Sequence of chain 1.J:
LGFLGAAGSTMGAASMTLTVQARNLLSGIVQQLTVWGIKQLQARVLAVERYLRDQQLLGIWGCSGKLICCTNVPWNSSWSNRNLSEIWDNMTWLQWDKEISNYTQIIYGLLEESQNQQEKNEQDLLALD

Binding-site contacts:
Ligand atom O5 contacts residue ASN100 of chain 1.J at 2.4 Å (h-bond).
Ligand atom C8 contacts residue ASN100 of chain 1.J at 4.4 Å.
Ligand atom C5 contacts residue SER102 of chain 1.J at 3.9 Å.
Ligand atom O5 contacts residue SER102 of chain 1.J at 3.5 Å.
Ligand atom C2 contacts residue ASN100 of chain 1.J at 2.5 Å.
Ligand atom C6 contacts residue SER102 of chain 1.J at 3.6 Å.
Ligand atom O7 contacts residue ASN100 of chain 1.J at 3.1 Å (h-bond).
Ligand atom C5 contacts residue ASN100 of chain 1.J at 3.6 Å.
Ligand atom C4 contacts residue ASN100 of chain 1.J at 4.2 Å.
Ligand atom C3 contacts residue ASN100 of chain 1.J at 3.8 Å.
Ligand atom N2 contacts residue ASN100 of chain 1.J at 2.9 Å (h-bond).
Ligand atom C7 contacts residue ASN100 of chain 1.J at 3.2 Å.
Ligand atom C1 contacts residue ASN100 of chain 1.J at 1.4 Å.
Ligand atom C1 contacts residue SER102 of chain 1.J at 3.9 Å.

A protein and the small-molecule ligand that binds it are described below.
Small molecule (SMILES): CC(=O)N[C@@H]1[C@@H](O)[C@H](O)[C@@H](CO)O[C@H]1O